This small molecule binds to this protein.
Small molecule (SMILES): Nc1c(C(=O)Nc2nnc(-c3ccccc3)s2)sc2nc3c(cc12)CCCCC3

Sequence of chain 1.B:
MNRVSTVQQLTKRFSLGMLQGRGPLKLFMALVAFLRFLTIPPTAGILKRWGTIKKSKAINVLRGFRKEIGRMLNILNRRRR

Sequence of chain 1.A:
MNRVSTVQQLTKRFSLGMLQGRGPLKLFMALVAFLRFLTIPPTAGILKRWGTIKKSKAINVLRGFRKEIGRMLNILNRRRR

Sequence of chain 2.B:
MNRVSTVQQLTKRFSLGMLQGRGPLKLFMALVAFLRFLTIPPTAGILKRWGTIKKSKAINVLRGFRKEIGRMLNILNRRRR

Sequence of chain 2.A:
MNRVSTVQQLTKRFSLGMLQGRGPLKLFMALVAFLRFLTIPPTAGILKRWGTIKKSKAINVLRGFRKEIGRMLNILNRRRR

Binding-site contacts:
Ligand atom CAP contacts residue LEU19 of chain 1.B at 3.8 Å (hydrophobic).
Ligand atom CAV contacts residue QWY1 of chain 2.J at 3.5 Å.
Ligand atom CAF contacts residue QWY1 of chain 2.J at 3.6 Å.
Ligand atom CAM contacts residue QWY1 of chain 2.J at 3.5 Å.
Ligand atom CAE contacts residue PHE14 of chain 2.A at 3.8 Å (hydrophobic).
Ligand atom CAU contacts residue QWY1 of chain 2.J at 3.5 Å.
Ligand atom CAY contacts residue QWY1 of chain 2.J at 3.7 Å.
Ligand atom CAK contacts residue QWY1 of chain 2.J at 3.8 Å.
Ligand atom CAN contacts residue QWY1 of chain 2.J at 3.5 Å.
Ligand atom NAG contacts residue QWY1 of chain 2.J at 3.5 Å (h-bond).
Ligand atom SAX contacts residue PHE14 of chain 1.A at 3.5 Å (h-bond).
Ligand atom SAX contacts residue THR11 of chain 1.A at 3.8 Å.
Ligand atom NAB contacts residue LEU16 of chain 1.B at 3.8 Å.
Ligand atom NAZ contacts residue PHE14 of chain 1.A at 3.1 Å.
Ligand atom NAG contacts residue PHE14 of chain 2.A at 3.6 Å.
Ligand atom CBA contacts residue PHE14 of chain 1.A at 3.6 Å (hydrophobic).
Ligand atom OAA contacts residue LEU16 of chain 1.B at 3.8 Å.
Ligand atom NAJ contacts residue QWY1 of chain 2.J at 3.5 Å (h-bond).
Ligand atom CAO contacts residue QWY1 of chain 2.J at 3.8 Å.
Ligand atom CAT contacts residue LEU19 of chain 2.A at 3.8 Å (hydrophobic).
Ligand atom CAT contacts residue QWY1 of chain 2.J at 3.7 Å.
Ligand atom NAJ contacts residue THR11 of chain 1.A at 3.6 Å.
Ligand atom CAN contacts residue LEU19 of chain 1.B at 3.8 Å (hydrophobic).
Ligand atom CAQ contacts residue MET18 of chain 1.B at 3.5 Å (hydrophobic).
Ligand atom SAX contacts residue QWY1 of chain 2.J at 3.6 Å.
Ligand atom CAE contacts residue QWY1 of chain 2.J at 3.6 Å.
Ligand atom NAZ contacts residue QWY1 of chain 2.J at 3.8 Å.
Ligand atom CBB contacts residue PHE14 of chain 1.A at 3.1 Å (hydrophobic).
Ligand atom CAI contacts residue QWY1 of chain 2.J at 3.5 Å.
Ligand atom CAD contacts residue SER15 of chain 2.A at 3.8 Å.
Ligand atom CAC contacts residue PHE14 of chain 2.A at 3.4 Å (hydrophobic).
Ligand atom CAD contacts residue PHE14 of chain 2.A at 2.9 Å (hydrophobic).
Ligand atom CAD contacts residue QWY1 of chain 2.J at 3.7 Å.
Ligand atom CAO contacts residue PHE14 of chain 1.B at 3.7 Å (hydrophobic).
Ligand atom CAL contacts residue QWY1 of chain 2.J at 3.6 Å.
Ligand atom CAK contacts residue THR11 of chain 1.A at 3.7 Å.
Ligand atom CAY contacts residue PHE14 of chain 1.A at 3.8 Å (hydrophobic).
Ligand atom CAC contacts residue QWY1 of chain 2.J at 3.8 Å.
Ligand atom NAB contacts residue PHE14 of chain 1.B at 3.0 Å (h-bond).
Ligand atom NAH contacts residue QWY1 of chain 2.J at 3.5 Å (h-bond).